Sequence of chain 1.A:
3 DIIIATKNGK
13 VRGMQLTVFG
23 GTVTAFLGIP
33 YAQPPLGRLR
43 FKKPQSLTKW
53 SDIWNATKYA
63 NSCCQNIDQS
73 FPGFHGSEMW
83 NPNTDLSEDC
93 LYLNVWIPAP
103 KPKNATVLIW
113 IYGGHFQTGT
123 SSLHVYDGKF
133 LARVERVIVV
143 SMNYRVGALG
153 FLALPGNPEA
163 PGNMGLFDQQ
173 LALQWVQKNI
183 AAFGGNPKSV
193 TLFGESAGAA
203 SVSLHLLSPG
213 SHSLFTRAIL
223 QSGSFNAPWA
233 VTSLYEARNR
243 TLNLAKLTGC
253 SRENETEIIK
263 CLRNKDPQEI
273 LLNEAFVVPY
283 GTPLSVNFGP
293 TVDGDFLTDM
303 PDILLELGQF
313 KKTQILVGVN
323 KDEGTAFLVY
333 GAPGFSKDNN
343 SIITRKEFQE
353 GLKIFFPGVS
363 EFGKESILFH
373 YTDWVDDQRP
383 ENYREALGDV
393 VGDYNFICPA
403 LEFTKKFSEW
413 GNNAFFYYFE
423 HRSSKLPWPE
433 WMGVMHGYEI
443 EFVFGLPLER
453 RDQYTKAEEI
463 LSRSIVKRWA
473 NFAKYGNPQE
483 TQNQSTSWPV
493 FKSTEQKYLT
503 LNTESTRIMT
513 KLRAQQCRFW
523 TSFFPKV

Binding-site contacts:
Ligand atom C6 contacts residue PHE337 of chain 1.A at 3.8 Å (hydrophobic).
Ligand atom C5 contacts residue SER338 of chain 1.A at 3.9 Å.
Ligand atom N2 contacts residue GLY336 of chain 1.A at 4.4 Å.
Ligand atom C6 contacts residue SER338 of chain 1.A at 3.8 Å.
Ligand atom C6 contacts residue ASP340 of chain 1.A at 4.5 Å.
Ligand atom C2 contacts residue ASN341 of chain 1.A at 2.5 Å.
Ligand atom N2 contacts residue ASN341 of chain 1.A at 2.8 Å (h-bond).
Ligand atom O7 contacts residue GLY336 of chain 1.A at 4.4 Å.
Ligand atom O7 contacts residue ILE344 of chain 1.A at 4.3 Å.
Ligand atom C5 contacts residue PHE337 of chain 1.A at 4.3 Å (hydrophobic).
Ligand atom C1 contacts residue GLY336 of chain 1.A at 4.5 Å.
Ligand atom C8 contacts residue ASN341 of chain 1.A at 3.2 Å.
Ligand atom C3 contacts residue ASN341 of chain 1.A at 3.8 Å.
Ligand atom O4 contacts residue GLY336 of chain 1.A at 4.2 Å.
Ligand atom C5 contacts residue ASN341 of chain 1.A at 3.7 Å.
Ligand atom C1 contacts residue ASN341 of chain 1.A at 1.4 Å.
Ligand atom C1 contacts residue SER338 of chain 1.A at 3.9 Å.
Ligand atom O5 contacts residue ASN341 of chain 1.A at 2.4 Å (h-bond).
Ligand atom C5 contacts residue ASN341 of chain 1.A at 4.4 Å.
Ligand atom O7 contacts residue SER343 of chain 1.A at 4.4 Å.
Ligand atom C3 contacts residue GLY336 of chain 1.A at 4.2 Å.
Ligand atom C7 contacts residue ASN342 of chain 1.A at 4.5 Å.
Ligand atom O5 contacts residue SER338 of chain 1.A at 4.3 Å.
Ligand atom O7 contacts residue ASN341 of chain 1.A at 4.0 Å.
Ligand atom O5 contacts residue SER338 of chain 1.A at 3.5 Å.
Ligand atom C6 contacts residue SER338 of chain 1.A at 4.2 Å.
Ligand atom C4 contacts residue ASN341 of chain 1.A at 4.3 Å.
Ligand atom C7 contacts residue ASN341 of chain 1.A at 3.1 Å.
Ligand atom O7 contacts residue ASN342 of chain 1.A at 3.5 Å (h-bond).
Ligand atom C6 contacts residue ASN341 of chain 1.A at 4.4 Å.

A protein and the small-molecule ligand that binds it are described below.
Small molecule (SMILES): CC(=O)N[C@H]1[C@H](O[C@H]2[C@H](O)[C@@H](NC(C)=O)CO[C@@H]2CO[C@H]2O[C@@H](C)[C@@H](O)[C@@H](O)[C@@H]2O)O[C@H](CO)[C@@H](O)[C@@H]1O